The protein below binds the small molecule below.
Small molecule (SMILES): CC(=O)N[C@@H]1[C@@H](O)[C@H](O)[C@@H](CO)O[C@H]1O

Binding-site contacts:
Ligand atom C8 contacts residue ASN151 of chain 1.A at 3.7 Å.
Ligand atom O6 contacts residue TYR154 of chain 1.A at 3.5 Å (h-bond).
Ligand atom O6 contacts residue SER153 of chain 1.A at 3.5 Å (h-bond).
Ligand atom O5 contacts residue GLU179 of chain 1.A at 4.0 Å.
Ligand atom C4 contacts residue ASN151 of chain 1.A at 4.2 Å.
Ligand atom O7 contacts residue ASN151 of chain 1.A at 3.1 Å (h-bond).
Ligand atom C1 contacts residue ASN151 of chain 1.A at 1.4 Å.
Ligand atom C3 contacts residue ASN151 of chain 1.A at 3.8 Å.
Ligand atom O5 contacts residue ASN151 of chain 1.A at 2.3 Å (h-bond).
Ligand atom C2 contacts residue ASN151 of chain 1.A at 2.4 Å.
Ligand atom C5 contacts residue ASN151 of chain 1.A at 3.6 Å.
Ligand atom C1 contacts residue GLU179 of chain 1.A at 4.0 Å.
Ligand atom C2 contacts residue GLU179 of chain 1.A at 4.3 Å.
Ligand atom O7 contacts residue HIS178 of chain 1.A at 4.1 Å.
Ligand atom O5 contacts residue TYR154 of chain 1.A at 4.5 Å.
Ligand atom O5 contacts residue SER153 of chain 1.A at 3.8 Å.
Ligand atom O7 contacts residue GLU179 of chain 1.A at 3.8 Å.
Ligand atom C5 contacts residue SER153 of chain 1.A at 4.5 Å.
Ligand atom C1 contacts residue SER153 of chain 1.A at 4.2 Å.
Ligand atom N2 contacts residue ASN151 of chain 1.A at 2.9 Å (h-bond).
Ligand atom C7 contacts residue ASN151 of chain 1.A at 3.2 Å.

Sequence of chain 1.A:
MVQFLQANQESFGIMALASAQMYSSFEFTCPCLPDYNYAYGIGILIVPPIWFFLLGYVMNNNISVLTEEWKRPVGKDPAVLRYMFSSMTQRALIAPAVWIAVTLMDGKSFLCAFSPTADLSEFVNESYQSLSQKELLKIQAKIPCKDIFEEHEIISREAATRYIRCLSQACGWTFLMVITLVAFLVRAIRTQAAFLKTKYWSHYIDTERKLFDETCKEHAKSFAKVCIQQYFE